Sequence of chain 7.A:
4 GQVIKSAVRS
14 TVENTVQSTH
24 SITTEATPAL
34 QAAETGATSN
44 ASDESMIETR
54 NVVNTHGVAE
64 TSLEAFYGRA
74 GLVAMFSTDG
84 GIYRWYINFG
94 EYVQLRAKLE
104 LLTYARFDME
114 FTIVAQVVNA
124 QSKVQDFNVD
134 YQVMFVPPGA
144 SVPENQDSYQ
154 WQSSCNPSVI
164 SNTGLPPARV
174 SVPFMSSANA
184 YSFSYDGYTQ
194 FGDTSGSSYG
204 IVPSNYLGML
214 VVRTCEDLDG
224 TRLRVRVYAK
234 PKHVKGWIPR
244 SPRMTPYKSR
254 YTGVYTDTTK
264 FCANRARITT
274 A

Sequence of chain 7.C:
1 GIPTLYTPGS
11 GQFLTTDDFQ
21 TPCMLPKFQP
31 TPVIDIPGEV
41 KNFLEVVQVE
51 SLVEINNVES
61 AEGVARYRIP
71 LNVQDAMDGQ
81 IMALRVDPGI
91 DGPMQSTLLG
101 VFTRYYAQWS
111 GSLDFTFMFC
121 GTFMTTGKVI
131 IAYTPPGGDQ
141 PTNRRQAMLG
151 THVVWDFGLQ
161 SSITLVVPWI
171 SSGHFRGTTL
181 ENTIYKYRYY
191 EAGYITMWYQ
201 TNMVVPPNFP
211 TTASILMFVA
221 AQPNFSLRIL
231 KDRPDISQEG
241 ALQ

Sequence of chain 6.A:
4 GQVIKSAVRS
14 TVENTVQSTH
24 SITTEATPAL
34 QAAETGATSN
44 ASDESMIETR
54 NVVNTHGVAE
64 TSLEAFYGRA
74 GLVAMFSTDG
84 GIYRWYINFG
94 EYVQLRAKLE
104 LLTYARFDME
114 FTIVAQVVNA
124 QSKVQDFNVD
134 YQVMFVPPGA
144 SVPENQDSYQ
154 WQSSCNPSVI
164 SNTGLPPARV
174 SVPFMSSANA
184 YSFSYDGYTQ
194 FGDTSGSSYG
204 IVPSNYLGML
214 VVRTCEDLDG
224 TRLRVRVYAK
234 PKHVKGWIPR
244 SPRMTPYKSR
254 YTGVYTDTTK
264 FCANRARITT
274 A

Binding-site contacts:
Ligand atom N contacts residue GLN155 of chain 6.A at 4.3 Å.
Ligand atom O contacts residue LEU75 of chain 7.A at 4.4 Å.
Ligand atom CB contacts residue GLU239 of chain 7.C at 4.0 Å.
Ligand atom CB contacts residue ASP150 of chain 6.A at 3.6 Å.
Ligand atom C contacts residue TYR152 of chain 6.A at 3.6 Å (hydrophobic).
Ligand atom C contacts residue TYR95 of chain 7.A at 4.5 Å (hydrophobic).
Ligand atom C contacts residue GLY1 of chain 7.E at 1.3 Å.
Ligand atom N contacts residue ASP150 of chain 6.A at 4.4 Å.
Ligand atom C contacts residue ASP150 of chain 6.A at 3.8 Å.
Ligand atom O contacts residue TYR152 of chain 6.A at 3.6 Å.
Ligand atom CB contacts residue MET78 of chain 7.A at 3.9 Å (hydrophobic).
Ligand atom SG contacts residue GLY1 of chain 7.E at 4.2 Å.
Ligand atom CA contacts residue TYR152 of chain 6.A at 3.8 Å (hydrophobic).
Ligand atom C contacts residue SER151 of chain 6.A at 3.9 Å.
Ligand atom O contacts residue GLY1 of chain 7.E at 2.2 Å (h-bond).
Ligand atom CA contacts residue GLU239 of chain 7.C at 3.9 Å.
Ligand atom SG contacts residue ALA241 of chain 7.C at 3.5 Å (h-bond).
Ligand atom CA contacts residue ASP150 of chain 6.A at 3.3 Å.
Ligand atom CA contacts residue GLY1 of chain 7.E at 2.4 Å.
Ligand atom SG contacts residue TYR95 of chain 7.A at 3.8 Å.
Ligand atom N contacts residue TYR152 of chain 6.A at 3.5 Å.
Ligand atom O contacts residue TYR95 of chain 7.A at 3.6 Å.
Ligand atom N contacts residue GLY1 of chain 7.E at 3.7 Å.
Ligand atom CA contacts residue SER151 of chain 6.A at 4.0 Å.
Ligand atom SG contacts residue MET78 of chain 7.A at 3.8 Å.
Ligand atom N contacts residue GLN238 of chain 7.C at 3.8 Å.
Ligand atom SG contacts residue GLU239 of chain 7.C at 4.3 Å.
Ligand atom C contacts residue GLN155 of chain 6.A at 4.2 Å.
Ligand atom N contacts residue GLU239 of chain 7.C at 3.0 Å (salt-bridge).
Ligand atom CB contacts residue GLY1 of chain 7.E at 3.1 Å.
Ligand atom O contacts residue GLN155 of chain 6.A at 3.0 Å (h-bond).
Ligand atom SG contacts residue GLY240 of chain 7.C at 4.0 Å.
Ligand atom C contacts residue MET78 of chain 7.A at 4.2 Å (hydrophobic).

This small molecule binds to this protein.
Small molecule (SMILES): N[C@@H](CS)C(=O)O